Sequence of chain 1.C:
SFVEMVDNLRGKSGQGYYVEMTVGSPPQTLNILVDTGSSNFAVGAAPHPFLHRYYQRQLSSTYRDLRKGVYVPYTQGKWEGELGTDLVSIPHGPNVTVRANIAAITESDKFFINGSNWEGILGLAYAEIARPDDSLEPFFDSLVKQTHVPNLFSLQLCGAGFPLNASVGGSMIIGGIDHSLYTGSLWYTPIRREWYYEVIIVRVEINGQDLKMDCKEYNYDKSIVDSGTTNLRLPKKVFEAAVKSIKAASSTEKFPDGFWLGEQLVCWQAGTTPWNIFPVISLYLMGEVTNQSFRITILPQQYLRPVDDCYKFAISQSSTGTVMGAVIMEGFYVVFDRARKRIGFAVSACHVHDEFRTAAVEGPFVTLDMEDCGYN

The protein below binds the small molecule below.
Small molecule (SMILES): CC(=O)N[C@@H](Cc1cc(F)cc(F)c1)[C@H](O)CNC1(c2cc(CC(C)(C)C)cs2)CC1

Binding-site contacts:
Ligand atom C6 contacts residue THR237 of chain 1.C at 3.7 Å.
Ligand atom C31 contacts residue TYR204 of chain 1.C at 3.4 Å (hydrophobic).
Ligand atom F27 contacts residue ILE116 of chain 1.C at 3.5 Å.
Ligand atom O29 contacts residue GLY40 of chain 1.C at 3.3 Å (h-bond).
Ligand atom O29 contacts residue ASP38 of chain 1.C at 2.6 Å (salt-bridge).
Ligand atom C17 contacts residue TYR204 of chain 1.C at 3.8 Å (hydrophobic).
Ligand atom C8 contacts residue GLY40 of chain 1.C at 3.4 Å.
Ligand atom C10 contacts residue GLY40 of chain 1.C at 3.3 Å.
Ligand atom F28 contacts residue PHE114 of chain 1.C at 3.2 Å.
Ligand atom C25 contacts residue PHE114 of chain 1.C at 3.7 Å (hydrophobic).
Ligand atom C5 contacts residue ASP38 of chain 1.C at 3.5 Å.
Ligand atom C14 contacts residue PRO76 of chain 1.C at 3.6 Å (hydrophobic).
Ligand atom C9 contacts residue GLY40 of chain 1.C at 3.7 Å.
Ligand atom C30 contacts residue ASP234 of chain 1.C at 3.6 Å.
Ligand atom O29 contacts residue SER41 of chain 1.C at 3.5 Å.
Ligand atom O19 contacts residue THR78 of chain 1.C at 3.2 Å (h-bond).
Ligand atom C31 contacts residue ILE232 of chain 1.C at 3.5 Å (hydrophobic).
Ligand atom C20 contacts residue ASP38 of chain 1.C at 3.5 Å.
Ligand atom C12 contacts residue TYR77 of chain 1.C at 3.6 Å (hydrophobic).
Ligand atom O19 contacts residue TYR77 of chain 1.C at 3.3 Å.
Ligand atom C20 contacts residue GLY236 of chain 1.C at 3.5 Å.
Ligand atom C12 contacts residue PRO76 of chain 1.C at 3.5 Å (hydrophobic).
Ligand atom C4 contacts residue GLY236 of chain 1.C at 3.7 Å.
Ligand atom S13 contacts residue THR78 of chain 1.C at 3.5 Å (h-bond).
Ligand atom F27 contacts residue TRP121 of chain 1.C at 3.2 Å.
Ligand atom F27 contacts residue LEU36 of chain 1.C at 3.7 Å.
Ligand atom C14 contacts residue VAL75 of chain 1.C at 3.8 Å (hydrophobic).
Ligand atom C31 contacts residue ASP234 of chain 1.C at 3.8 Å.
Ligand atom C6 contacts residue ASP234 of chain 1.C at 3.2 Å.
Ligand atom C26 contacts residue TYR77 of chain 1.C at 3.7 Å (hydrophobic).
Ligand atom C18 contacts residue ILE132 of chain 1.C at 3.5 Å (hydrophobic).
Ligand atom C4 contacts residue TYR77 of chain 1.C at 3.6 Å (hydrophobic).
Ligand atom N7 contacts residue GLY40 of chain 1.C at 2.9 Å (h-bond).
Ligand atom C22 contacts residue GLY236 of chain 1.C at 3.7 Å.
Ligand atom N7 contacts residue ASP234 of chain 1.C at 2.7 Å (salt-bridge).
Ligand atom C24 contacts residue PHE114 of chain 1.C at 3.7 Å (hydrophobic).
Ligand atom F28 contacts residue GLY80 of chain 1.C at 3.7 Å.
Ligand atom O29 contacts residue TYR77 of chain 1.C at 3.3 Å.
Ligand atom C8 contacts residue ASP234 of chain 1.C at 3.6 Å.
Ligand atom N3 contacts residue GLY236 of chain 1.C at 2.9 Å (h-bond).